This protein binds this small molecule.
Small molecule (SMILES): Nc1ncnc2c1ncn2[C@@H]1O[C@H](CO[P](=O)(O)O[P](=O)(O)NP(=O)(O)O)[C@@H](O)[C@H]1O

Sequence of chain 2.A:
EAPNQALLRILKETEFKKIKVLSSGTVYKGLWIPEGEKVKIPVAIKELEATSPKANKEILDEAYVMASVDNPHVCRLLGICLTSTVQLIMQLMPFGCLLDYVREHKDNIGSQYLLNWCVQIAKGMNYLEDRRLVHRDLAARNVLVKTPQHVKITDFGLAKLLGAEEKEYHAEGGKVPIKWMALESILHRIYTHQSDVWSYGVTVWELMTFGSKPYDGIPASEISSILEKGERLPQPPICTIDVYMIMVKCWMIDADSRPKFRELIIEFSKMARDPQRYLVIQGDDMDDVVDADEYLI

Binding-site contacts:
Ligand atom C5 contacts residue LEU156 of chain 2.A at 3.6 Å (hydrophobic).
Ligand atom C4 contacts residue LEU156 of chain 2.A at 4.3 Å (hydrophobic).
Ligand atom O1A contacts residue VAL38 of chain 2.A at 4.3 Å.
Ligand atom C2 contacts residue LEU104 of chain 2.A at 3.9 Å (hydrophobic).
Ligand atom N6 contacts residue LEU156 of chain 2.A at 3.7 Å.
Ligand atom C4' contacts residue SER31 of chain 2.A at 3.5 Å.
Ligand atom N1 contacts residue MET105 of chain 2.A at 3.0 Å (h-bond).
Ligand atom C6 contacts residue MET105 of chain 2.A at 3.9 Å (hydrophobic).
Ligand atom N1 contacts residue ALA55 of chain 2.A at 3.6 Å.
Ligand atom O2A contacts residue ASP167 of chain 2.A at 3.2 Å (salt-bridge).
Ligand atom N1 contacts residue GLN103 of chain 2.A at 4.0 Å.
Ligand atom N1 contacts residue LEU104 of chain 2.A at 3.9 Å.
Ligand atom C2 contacts residue MET105 of chain 2.A at 3.4 Å (hydrophobic).
Ligand atom N3 contacts residue LEU30 of chain 2.A at 4.1 Å.
Ligand atom N6 contacts residue ALA55 of chain 2.A at 3.4 Å.
Ligand atom PA contacts residue LYS57 of chain 2.A at 4.3 Å.
Ligand atom C6 contacts residue LEU156 of chain 2.A at 3.7 Å (hydrophobic).
Ligand atom N1 contacts residue LEU156 of chain 2.A at 4.3 Å.
Ligand atom C5 contacts residue ALA55 of chain 2.A at 4.0 Å (hydrophobic).
Ligand atom O1A contacts residue LYS57 of chain 2.A at 3.0 Å (salt-bridge).
Ligand atom C6 contacts residue MET102 of chain 2.A at 4.2 Å (hydrophobic).
Ligand atom C4' contacts residue VAL38 of chain 2.A at 4.3 Å (hydrophobic).
Ligand atom C6 contacts residue ALA55 of chain 2.A at 3.4 Å (hydrophobic).
Ligand atom C5' contacts residue VAL38 of chain 2.A at 4.0 Å (hydrophobic).
Ligand atom O1B contacts residue ASP167 of chain 2.A at 3.7 Å.
Ligand atom O4' contacts residue SER31 of chain 2.A at 4.0 Å.
Ligand atom C2 contacts residue LEU30 of chain 2.A at 4.1 Å (hydrophobic).
Ligand atom C5' contacts residue SER31 of chain 2.A at 3.9 Å.
Ligand atom N6 contacts residue GLN103 of chain 2.A at 3.0 Å (h-bond).
Ligand atom N3 contacts residue MET105 of chain 2.A at 4.2 Å.
Ligand atom C2 contacts residue ALA55 of chain 2.A at 4.3 Å (hydrophobic).
Ligand atom O4' contacts residue VAL38 of chain 2.A at 3.8 Å.
Ligand atom C6 contacts residue GLN103 of chain 2.A at 3.9 Å.
Ligand atom N6 contacts residue MET102 of chain 2.A at 3.2 Å.
Ligand atom C5 contacts residue MET102 of chain 2.A at 4.3 Å (hydrophobic).
Ligand atom N6 contacts residue MET105 of chain 2.A at 3.9 Å.
Ligand atom O2' contacts residue CYS109 of chain 2.A at 3.8 Å.
Ligand atom N7 contacts residue LEU156 of chain 2.A at 3.8 Å.
Ligand atom O2' contacts residue LEU156 of chain 2.A at 3.9 Å.
Ligand atom N7 contacts residue MET102 of chain 2.A at 3.8 Å.